Binding-site contacts:
Ligand atom C4 contacts residue LEU95 of chain 1.B at 4.0 Å (hydrophobic).
Ligand atom C2 contacts residue LEU50 of chain 1.B at 4.2 Å (hydrophobic).
Ligand atom C2 contacts residue PHE108 of chain 1.B at 4.2 Å (hydrophobic).
Ligand atom O17 contacts residue LEU229 of chain 1.B at 3.3 Å.
Ligand atom C18 contacts residue LEU229 of chain 1.B at 3.9 Å (hydrophobic).
Ligand atom C15 contacts residue MET92 of chain 1.B at 4.0 Å (hydrophobic).
Ligand atom O3 contacts residue ARG98 of chain 1.B at 3.2 Å (salt-bridge).
Ligand atom O17 contacts residue GLY225 of chain 1.B at 4.2 Å.
Ligand atom C16 contacts residue HIS228 of chain 1.B at 3.5 Å.
Ligand atom C6 contacts residue LEU95 of chain 1.B at 3.7 Å (hydrophobic).
Ligand atom C2 contacts residue GLU57 of chain 1.B at 3.1 Å.
Ligand atom O17 contacts residue MET47 of chain 1.B at 3.9 Å.
Ligand atom O3 contacts residue GLU57 of chain 1.B at 2.5 Å (salt-bridge).
Ligand atom C16 contacts residue ILE128 of chain 1.B at 3.9 Å (hydrophobic).
Ligand atom O17 contacts residue HIS228 of chain 1.B at 2.8 Å (h-bond).
Ligand atom C3 contacts residue LEU91 of chain 1.B at 3.9 Å (hydrophobic).
Ligand atom C15 contacts residue GLY225 of chain 1.B at 4.2 Å.
Ligand atom C5 contacts residue LEU95 of chain 1.B at 4.1 Å (hydrophobic).
Ligand atom C1 contacts residue ALA54 of chain 1.B at 3.8 Å (hydrophobic).
Ligand atom C10 contacts residue PHE108 of chain 1.B at 3.8 Å (hydrophobic).
Ligand atom C2 contacts residue LEU91 of chain 1.B at 4.0 Å (hydrophobic).
Ligand atom C8 contacts residue LEU88 of chain 1.B at 4.2 Å (hydrophobic).
Ligand atom C7 contacts residue MET92 of chain 1.B at 3.9 Å (hydrophobic).
Ligand atom C18 contacts residue LEU88 of chain 1.B at 4.1 Å (hydrophobic).
Ligand atom C11 contacts residue LEU50 of chain 1.B at 4.1 Å (hydrophobic).
Ligand atom C7 contacts residue LEU132 of chain 1.B at 4.0 Å (hydrophobic).
Ligand atom C5 contacts residue PHE108 of chain 1.B at 3.9 Å (hydrophobic).
Ligand atom O3 contacts residue LEU91 of chain 1.B at 4.0 Å.
Ligand atom C17 contacts residue HIS228 of chain 1.B at 3.5 Å.
Ligand atom C3 contacts residue PHE108 of chain 1.B at 4.3 Å (hydrophobic).
Ligand atom C4 contacts residue LEU91 of chain 1.B at 3.6 Å (hydrophobic).
Ligand atom C1 contacts residue LEU50 of chain 1.B at 3.6 Å (hydrophobic).
Ligand atom C9 contacts residue PHE108 of chain 1.B at 4.1 Å (hydrophobic).
Ligand atom C15 contacts residue ILE128 of chain 1.B at 4.0 Å (hydrophobic).
Ligand atom C1 contacts residue PHE108 of chain 1.B at 4.2 Å (hydrophobic).
Ligand atom C6 contacts residue PHE108 of chain 1.B at 4.3 Å (hydrophobic).
Ligand atom C2 contacts residue ALA54 of chain 1.B at 4.0 Å (hydrophobic).
Ligand atom C16 contacts residue GLY225 of chain 1.B at 4.2 Å.
Ligand atom C6 contacts residue MET92 of chain 1.B at 3.8 Å (hydrophobic).
Ligand atom C3 contacts residue GLU57 of chain 1.B at 3.2 Å.

Sequence of chain 1.B:
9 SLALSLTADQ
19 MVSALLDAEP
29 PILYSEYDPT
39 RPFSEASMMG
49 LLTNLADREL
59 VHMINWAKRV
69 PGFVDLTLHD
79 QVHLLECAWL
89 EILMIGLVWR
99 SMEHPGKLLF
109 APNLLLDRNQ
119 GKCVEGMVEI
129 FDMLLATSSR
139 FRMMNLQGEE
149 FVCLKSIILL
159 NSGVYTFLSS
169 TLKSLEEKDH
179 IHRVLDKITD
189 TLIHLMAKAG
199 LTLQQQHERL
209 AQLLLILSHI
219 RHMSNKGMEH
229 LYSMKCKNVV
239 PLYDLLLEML

The small molecule below binds the protein below.
Small molecule (SMILES): C[C@]12CC[C@@H]3c4ccc(O)cc4CC[C@H]3[C@@H]1CC[C@@H]2O